Binding-site contacts:
Ligand atom C3 contacts residue ASN655 of chain 1.A at 3.8 Å.
Ligand atom C4 contacts residue ASN655 of chain 1.A at 4.2 Å.
Ligand atom C1 contacts residue ASN655 of chain 1.A at 1.4 Å.
Ligand atom C8 contacts residue TYR653 of chain 1.A at 4.1 Å (hydrophobic).
Ligand atom C7 contacts residue ASN655 of chain 1.A at 3.6 Å.
Ligand atom O7 contacts residue ASN655 of chain 1.A at 3.8 Å.
Ligand atom C5 contacts residue ASN655 of chain 1.A at 3.7 Å.
Ligand atom O5 contacts residue ASN655 of chain 1.A at 2.4 Å (h-bond).
Ligand atom C2 contacts residue ASN655 of chain 1.A at 2.4 Å.
Ligand atom N2 contacts residue ASN655 of chain 1.A at 2.9 Å (h-bond).

A small-molecule ligand and the protein it binds are described below.
Small molecule (SMILES): CC(=O)N[C@@H]1[C@@H](O)[C@H](O)[C@@H](CO)O[C@H]1O

Sequence of chain 1.A:
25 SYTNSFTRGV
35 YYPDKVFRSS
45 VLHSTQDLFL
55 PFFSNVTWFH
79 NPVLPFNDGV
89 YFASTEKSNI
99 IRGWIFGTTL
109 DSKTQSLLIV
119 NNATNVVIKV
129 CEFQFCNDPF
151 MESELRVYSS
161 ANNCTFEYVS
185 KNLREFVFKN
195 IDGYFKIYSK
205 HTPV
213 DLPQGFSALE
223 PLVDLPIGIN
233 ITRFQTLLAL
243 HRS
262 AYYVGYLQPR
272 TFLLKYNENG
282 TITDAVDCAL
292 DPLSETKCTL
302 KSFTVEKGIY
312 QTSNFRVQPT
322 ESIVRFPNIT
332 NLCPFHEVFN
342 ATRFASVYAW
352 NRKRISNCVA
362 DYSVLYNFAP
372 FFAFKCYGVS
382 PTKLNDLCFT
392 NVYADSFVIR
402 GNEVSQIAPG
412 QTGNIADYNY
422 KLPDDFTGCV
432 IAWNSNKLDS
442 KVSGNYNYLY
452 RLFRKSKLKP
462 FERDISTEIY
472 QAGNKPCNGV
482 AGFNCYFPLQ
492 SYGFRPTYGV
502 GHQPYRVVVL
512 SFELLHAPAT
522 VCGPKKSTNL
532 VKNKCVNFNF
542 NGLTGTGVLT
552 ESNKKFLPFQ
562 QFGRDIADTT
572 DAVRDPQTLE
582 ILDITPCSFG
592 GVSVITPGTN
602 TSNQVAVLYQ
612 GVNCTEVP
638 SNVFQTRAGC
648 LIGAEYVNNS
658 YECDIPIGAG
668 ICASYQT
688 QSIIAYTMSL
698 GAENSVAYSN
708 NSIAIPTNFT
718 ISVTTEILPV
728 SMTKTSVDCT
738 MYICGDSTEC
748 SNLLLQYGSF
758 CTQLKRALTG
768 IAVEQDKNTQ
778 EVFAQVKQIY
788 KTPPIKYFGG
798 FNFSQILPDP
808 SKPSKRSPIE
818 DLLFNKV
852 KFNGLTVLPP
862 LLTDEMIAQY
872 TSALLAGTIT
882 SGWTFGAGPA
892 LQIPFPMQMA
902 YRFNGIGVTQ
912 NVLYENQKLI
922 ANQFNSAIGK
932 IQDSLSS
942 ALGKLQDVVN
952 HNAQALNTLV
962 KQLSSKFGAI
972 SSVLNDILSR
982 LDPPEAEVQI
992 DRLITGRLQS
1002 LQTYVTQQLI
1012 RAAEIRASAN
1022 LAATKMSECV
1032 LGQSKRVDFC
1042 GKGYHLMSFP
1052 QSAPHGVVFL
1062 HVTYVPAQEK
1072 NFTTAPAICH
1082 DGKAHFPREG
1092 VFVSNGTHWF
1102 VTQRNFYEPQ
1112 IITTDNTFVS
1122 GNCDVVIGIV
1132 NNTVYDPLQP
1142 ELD